The protein below binds the small molecule below.
Small molecule (SMILES): CC(=O)N[C@H]1[C@H](O[C@H]2[C@H](O)[C@@H](NC(C)=O)CO[C@@H]2CO)O[C@H](CO)[C@@H](O)[C@@H]1O

Binding-site contacts:
Ligand atom O3 contacts residue ARG221 of chain 1.E at 2.7 Å (salt-bridge).
Ligand atom C7 contacts residue GLU66 of chain 1.E at 3.7 Å.
Ligand atom O7 contacts residue ARG221 of chain 1.E at 3.9 Å.
Ligand atom N2 contacts residue GLU66 of chain 1.E at 3.7 Å.
Ligand atom C8 contacts residue GLU66 of chain 1.E at 3.3 Å.
Ligand atom C8 contacts residue ASN87 of chain 1.E at 4.4 Å.
Ligand atom C4 contacts residue ASN87 of chain 1.E at 4.0 Å.
Ligand atom N2 contacts residue ARG221 of chain 1.E at 4.2 Å.
Ligand atom N2 contacts residue ASN87 of chain 1.E at 2.8 Å (h-bond).
Ligand atom O5 contacts residue ASP86 of chain 1.E at 4.5 Å.
Ligand atom C7 contacts residue ASN64 of chain 1.E at 3.9 Å.
Ligand atom C7 contacts residue ASN87 of chain 1.E at 3.2 Å.
Ligand atom C8 contacts residue ASN64 of chain 1.E at 3.3 Å.
Ligand atom C3 contacts residue ARG221 of chain 1.E at 3.9 Å.
Ligand atom O7 contacts residue ASN64 of chain 1.E at 3.2 Å (h-bond).
Ligand atom C5 contacts residue ASN87 of chain 1.E at 3.6 Å.
Ligand atom O7 contacts residue ASN87 of chain 1.E at 3.1 Å (h-bond).
Ligand atom C2 contacts residue ASN87 of chain 1.E at 2.2 Å.
Ligand atom C2 contacts residue ARG221 of chain 1.E at 4.1 Å.
Ligand atom C3 contacts residue ASN87 of chain 1.E at 3.6 Å.
Ligand atom O6 contacts residue ASP86 of chain 1.E at 3.5 Å.
Ligand atom C7 contacts residue ARG221 of chain 1.E at 4.1 Å.
Ligand atom O7 contacts residue CYS90 of chain 1.E at 3.8 Å.
Ligand atom C8 contacts residue PRO137 of chain 1.E at 3.9 Å (hydrophobic).
Ligand atom O5 contacts residue ASN87 of chain 1.E at 2.3 Å (h-bond).
Ligand atom C1 contacts residue ASN87 of chain 1.E at 1.4 Å.

Sequence of chain 1.E:
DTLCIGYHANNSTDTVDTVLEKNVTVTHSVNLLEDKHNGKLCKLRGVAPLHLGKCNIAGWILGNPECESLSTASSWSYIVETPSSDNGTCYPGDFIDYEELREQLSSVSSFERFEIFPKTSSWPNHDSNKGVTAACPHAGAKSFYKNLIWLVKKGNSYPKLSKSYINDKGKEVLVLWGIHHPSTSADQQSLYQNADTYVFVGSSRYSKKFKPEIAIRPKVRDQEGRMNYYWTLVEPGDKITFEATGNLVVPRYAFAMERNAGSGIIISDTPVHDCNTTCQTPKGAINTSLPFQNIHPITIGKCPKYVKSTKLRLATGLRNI